Binding-site contacts:
Ligand atom C11 contacts residue GLY130 of chain 1.E at 4.0 Å.
Ligand atom O1A contacts residue THR132 of chain 1.E at 3.8 Å.
Ligand atom O9 contacts residue SER225 of chain 1.E at 3.3 Å (h-bond).
Ligand atom C10 contacts residue THR131 of chain 1.E at 4.0 Å.
Ligand atom C10 contacts residue TRP150 of chain 1.E at 4.0 Å (hydrophobic).
Ligand atom C11 contacts residue TRP150 of chain 1.E at 3.7 Å (hydrophobic).
Ligand atom C9 contacts residue TYR93 of chain 1.E at 3.5 Å (hydrophobic).
Ligand atom O3 contacts residue GLN223 of chain 1.E at 4.0 Å.
Ligand atom O4 contacts residue THR131 of chain 1.E at 4.2 Å.
Ligand atom C9 contacts residue LEU191 of chain 1.E at 3.9 Å (hydrophobic).
Ligand atom O8 contacts residue TYR93 of chain 1.E at 2.5 Å (h-bond).
Ligand atom N5 contacts residue TRP150 of chain 1.E at 4.0 Å.
Ligand atom O6 contacts residue GLN223 of chain 1.E at 3.4 Å (h-bond).
Ligand atom C8 contacts residue GLN223 of chain 1.E at 3.5 Å.
Ligand atom C6 contacts residue GLN223 of chain 1.E at 3.7 Å.
Ligand atom C11 contacts residue LEU191 of chain 1.E at 4.0 Å (hydrophobic).
Ligand atom C11 contacts residue THR131 of chain 1.E at 3.7 Å.
Ligand atom O9 contacts residue GLU187 of chain 1.E at 4.2 Å.
Ligand atom O1A contacts residue GLN223 of chain 1.E at 3.4 Å (h-bond).
Ligand atom C1 contacts residue THR132 of chain 1.E at 3.7 Å.
Ligand atom C9 contacts residue HIS180 of chain 1.E at 3.7 Å.
Ligand atom C10 contacts residue LEU191 of chain 1.E at 3.7 Å (hydrophobic).
Ligand atom O9 contacts residue HIS180 of chain 1.E at 3.9 Å.
Ligand atom O9 contacts residue TYR93 of chain 1.E at 3.9 Å.
Ligand atom O1B contacts residue GLN223 of chain 1.E at 2.7 Å.
Ligand atom C8 contacts residue TYR93 of chain 1.E at 3.5 Å (hydrophobic).
Ligand atom C7 contacts residue TRP150 of chain 1.E at 4.2 Å (hydrophobic).
Ligand atom C1 contacts residue GLN223 of chain 1.E at 3.0 Å.
Ligand atom O1A contacts residue SER133 of chain 1.E at 3.4 Å (h-bond).
Ligand atom C2 contacts residue GLN223 of chain 1.E at 3.3 Å.
Ligand atom O8 contacts residue SER225 of chain 1.E at 4.0 Å.
Ligand atom O1B contacts residue THR132 of chain 1.E at 2.8 Å (h-bond).
Ligand atom C11 contacts residue ILE152 of chain 1.E at 4.2 Å (hydrophobic).
Ligand atom C9 contacts residue SER225 of chain 1.E at 3.7 Å.
Ligand atom O10 contacts residue LEU191 of chain 1.E at 2.8 Å.
Ligand atom O9 contacts residue VAL183 of chain 1.E at 4.2 Å.
Ligand atom O4 contacts residue GLN223 of chain 1.E at 4.2 Å.
Ligand atom N5 contacts residue THR131 of chain 1.E at 3.4 Å (h-bond).
Ligand atom O7 contacts residue LEU191 of chain 1.E at 3.8 Å.
Ligand atom O8 contacts residue GLN223 of chain 1.E at 2.5 Å (h-bond).

Sequence of chain 1.E:
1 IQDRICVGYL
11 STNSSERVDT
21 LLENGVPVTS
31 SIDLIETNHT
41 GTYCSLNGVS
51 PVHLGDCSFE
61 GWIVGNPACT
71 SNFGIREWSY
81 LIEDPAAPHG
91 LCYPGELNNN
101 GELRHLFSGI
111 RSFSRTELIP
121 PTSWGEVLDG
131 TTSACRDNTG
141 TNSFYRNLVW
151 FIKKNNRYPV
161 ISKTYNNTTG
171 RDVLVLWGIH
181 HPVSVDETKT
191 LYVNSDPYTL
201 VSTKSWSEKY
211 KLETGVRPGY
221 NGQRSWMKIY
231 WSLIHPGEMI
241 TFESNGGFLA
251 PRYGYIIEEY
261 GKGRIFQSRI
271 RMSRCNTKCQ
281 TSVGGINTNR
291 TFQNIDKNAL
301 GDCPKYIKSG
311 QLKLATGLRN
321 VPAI

The protein below binds the small molecule below.
Small molecule (SMILES): CC(=O)N[C@@H]1[C@@H](O)[C@H](O[C@@H]2O[C@H](CO)[C@H](O)[C@H](O[C@]3(C(=O)O)C[C@H](O)[C@@H](NC(C)=O)[C@H]([C@H](O)[C@H](O)CO)O3)[C@H]2O)[C@@H](CO)O[C@H]1O